Sequence of chain 1.A:
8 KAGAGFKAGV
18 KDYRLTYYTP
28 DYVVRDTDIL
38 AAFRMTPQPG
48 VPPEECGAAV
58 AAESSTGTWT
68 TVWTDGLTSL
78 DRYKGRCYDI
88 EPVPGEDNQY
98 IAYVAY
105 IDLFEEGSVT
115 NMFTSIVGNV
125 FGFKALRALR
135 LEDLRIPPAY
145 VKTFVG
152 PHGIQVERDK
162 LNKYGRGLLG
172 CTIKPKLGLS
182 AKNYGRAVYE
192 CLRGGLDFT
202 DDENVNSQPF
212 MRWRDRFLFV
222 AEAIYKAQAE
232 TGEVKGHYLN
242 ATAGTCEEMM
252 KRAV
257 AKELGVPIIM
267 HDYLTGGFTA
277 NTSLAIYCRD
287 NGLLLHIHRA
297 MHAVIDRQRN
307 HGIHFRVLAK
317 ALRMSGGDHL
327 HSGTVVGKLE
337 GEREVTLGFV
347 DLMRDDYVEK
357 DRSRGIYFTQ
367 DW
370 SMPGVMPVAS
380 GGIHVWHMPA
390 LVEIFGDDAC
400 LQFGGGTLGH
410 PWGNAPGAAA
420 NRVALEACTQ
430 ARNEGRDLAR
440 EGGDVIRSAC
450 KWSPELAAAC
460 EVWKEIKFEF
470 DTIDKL

Sequence of chain 1.I:
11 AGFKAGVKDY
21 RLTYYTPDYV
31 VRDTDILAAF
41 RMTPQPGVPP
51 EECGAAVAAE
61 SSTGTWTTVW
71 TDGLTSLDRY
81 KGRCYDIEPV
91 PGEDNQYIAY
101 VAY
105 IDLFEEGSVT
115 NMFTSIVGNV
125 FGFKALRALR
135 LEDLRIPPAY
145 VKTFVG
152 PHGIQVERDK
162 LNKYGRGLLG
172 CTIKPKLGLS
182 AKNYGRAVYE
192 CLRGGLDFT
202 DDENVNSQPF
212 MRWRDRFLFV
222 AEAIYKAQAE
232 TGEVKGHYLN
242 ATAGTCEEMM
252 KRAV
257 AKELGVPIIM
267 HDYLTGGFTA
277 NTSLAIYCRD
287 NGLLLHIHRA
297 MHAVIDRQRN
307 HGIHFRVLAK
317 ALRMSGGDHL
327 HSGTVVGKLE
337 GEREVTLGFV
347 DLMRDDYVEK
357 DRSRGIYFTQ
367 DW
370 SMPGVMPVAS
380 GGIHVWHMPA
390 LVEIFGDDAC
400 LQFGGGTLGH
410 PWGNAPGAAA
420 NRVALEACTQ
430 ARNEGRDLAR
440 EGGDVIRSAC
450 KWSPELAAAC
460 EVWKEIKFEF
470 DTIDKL

Binding-site contacts:
Ligand atom O2 contacts residue ASP203 of chain 1.I at 3.5 Å (salt-bridge).
Ligand atom O5P contacts residue ARG295 of chain 1.I at 3.0 Å (salt-bridge).
Ligand atom C contacts residue MG1 of chain 1.XA at 2.8 Å.
Ligand atom O2P contacts residue TRP66 of chain 1.A at 3.3 Å.
Ligand atom O1 contacts residue LYS175 of chain 1.I at 3.3 Å (salt-bridge).
Ligand atom O3P contacts residue GLY404 of chain 1.I at 2.8 Å (h-bond).
Ligand atom O6 contacts residue ASN123 of chain 1.A at 3.1 Å (h-bond).
Ligand atom O5 contacts residue LEU335 of chain 1.I at 3.5 Å.
Ligand atom C contacts residue LYS175 of chain 1.I at 3.4 Å.
Ligand atom O6 contacts residue LYS175 of chain 1.I at 3.3 Å (salt-bridge).
Ligand atom P1 contacts residue THR65 of chain 1.A at 3.5 Å.
Ligand atom O4P contacts residue SER379 of chain 1.I at 3.1 Å (h-bond).
Ligand atom O6 contacts residue ASP203 of chain 1.I at 3.1 Å (salt-bridge).
Ligand atom O2P contacts residue THR65 of chain 1.A at 3.4 Å (h-bond).
Ligand atom O3 contacts residue KCX201 of chain 1.I at 2.6 Å (h-bond).
Ligand atom O3 contacts residue MG1 of chain 1.XA at 2.2 Å.
Ligand atom O2 contacts residue MG1 of chain 1.XA at 2.2 Å.
Ligand atom O3 contacts residue HIS294 of chain 1.I at 2.9 Å (h-bond).
Ligand atom O6 contacts residue LYS177 of chain 1.I at 2.7 Å (salt-bridge).
Ligand atom O1P contacts residue GLY403 of chain 1.I at 2.8 Å (h-bond).
Ligand atom C3 contacts residue MG1 of chain 1.XA at 3.0 Å.
Ligand atom O6P contacts residue ARG295 of chain 1.I at 3.0 Å (salt-bridge).
Ligand atom O4 contacts residue GLY380 of chain 1.I at 3.3 Å (h-bond).
Ligand atom O2P contacts residue GLY380 of chain 1.I at 3.4 Å.
Ligand atom O6 contacts residue GLU204 of chain 1.I at 3.2 Å (salt-bridge).
Ligand atom O3 contacts residue GLU204 of chain 1.I at 2.9 Å (salt-bridge).
Ligand atom O4 contacts residue SER379 of chain 1.I at 2.8 Å (h-bond).
Ligand atom O2P contacts residue GLY381 of chain 1.I at 2.8 Å (h-bond).
Ligand atom O2P contacts residue LYS334 of chain 1.I at 2.9 Å (salt-bridge).
Ligand atom O4P contacts residue HIS327 of chain 1.I at 2.9 Å (h-bond).
Ligand atom O3P contacts residue LYS175 of chain 1.I at 3.4 Å.
Ligand atom O2 contacts residue THR173 of chain 1.I at 2.8 Å (h-bond).
Ligand atom O2 contacts residue KCX201 of chain 1.I at 3.2 Å (h-bond).
Ligand atom O7 contacts residue GLU60 of chain 1.A at 3.2 Å (salt-bridge).
Ligand atom C3 contacts residue KCX201 of chain 1.I at 3.1 Å.
Ligand atom O3P contacts residue THR65 of chain 1.A at 2.5 Å (h-bond).
Ligand atom O6 contacts residue MG1 of chain 1.XA at 2.2 Å.
Ligand atom C2 contacts residue MG1 of chain 1.XA at 2.8 Å.
Ligand atom O7 contacts residue LYS334 of chain 1.I at 2.9 Å (salt-bridge).
Ligand atom O2 contacts residue LYS175 of chain 1.I at 3.1 Å (salt-bridge).

This protein binds this small molecule.
Small molecule (SMILES): O=C(O)[C@@](O)(COP(=O)(O)O)[C@H](O)[C@H](O)COP(=O)(O)O